Sequence of chain 1.B:
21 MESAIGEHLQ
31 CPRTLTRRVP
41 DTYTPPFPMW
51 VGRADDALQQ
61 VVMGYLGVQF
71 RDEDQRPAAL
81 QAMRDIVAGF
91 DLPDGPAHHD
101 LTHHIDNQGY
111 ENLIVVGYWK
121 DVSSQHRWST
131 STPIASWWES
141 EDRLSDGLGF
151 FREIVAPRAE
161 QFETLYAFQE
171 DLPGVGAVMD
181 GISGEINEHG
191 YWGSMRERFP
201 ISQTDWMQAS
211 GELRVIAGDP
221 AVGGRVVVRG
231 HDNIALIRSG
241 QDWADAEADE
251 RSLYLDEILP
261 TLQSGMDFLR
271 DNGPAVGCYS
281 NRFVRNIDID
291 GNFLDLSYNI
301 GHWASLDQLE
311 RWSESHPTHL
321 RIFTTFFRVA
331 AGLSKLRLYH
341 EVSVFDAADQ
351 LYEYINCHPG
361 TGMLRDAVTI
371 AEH

A protein and the small-molecule ligand that binds it are described below.
Small molecule (SMILES): CCC/C=N\O

Binding-site contacts:
Ligand atom C4 contacts residue TYR339 of chain 1.B at 4.4 Å (hydrophobic).
Ligand atom C2 contacts residue HIS340 of chain 1.B at 3.8 Å.
Ligand atom C1 contacts residue HIS340 of chain 1.B at 4.0 Å.
Ligand atom O1 contacts residue HEM1 of chain 1.G at 3.1 Å (h-bond).
Ligand atom N1 contacts residue HEM1 of chain 1.G at 2.2 Å.
Ligand atom C4 contacts residue MET49 of chain 1.B at 3.6 Å (hydrophobic).
Ligand atom O1 contacts residue ILE237 of chain 1.B at 4.2 Å.
Ligand atom C3 contacts residue HIS340 of chain 1.B at 4.3 Å.
Ligand atom C2 contacts residue SER239 of chain 1.B at 4.0 Å.
Ligand atom O1 contacts residue HIS340 of chain 1.B at 2.6 Å (h-bond).
Ligand atom C1 contacts residue HEM1 of chain 1.G at 3.0 Å.
Ligand atom C3 contacts residue TYR339 of chain 1.B at 4.2 Å (hydrophobic).
Ligand atom C1 contacts residue SER239 of chain 1.B at 4.0 Å.
Ligand atom N1 contacts residue HIS319 of chain 1.B at 4.3 Å.
Ligand atom C3 contacts residue MET49 of chain 1.B at 4.2 Å (hydrophobic).
Ligand atom C2 contacts residue HEM1 of chain 1.G at 4.5 Å.
Ligand atom O1 contacts residue SER239 of chain 1.B at 2.7 Å (h-bond).
Ligand atom C4 contacts residue LEU338 of chain 1.B at 4.1 Å (hydrophobic).
Ligand atom C2 contacts residue TYR339 of chain 1.B at 3.7 Å (hydrophobic).
Ligand atom N1 contacts residue HIS340 of chain 1.B at 3.5 Å (h-bond).
Ligand atom N1 contacts residue SER239 of chain 1.B at 3.5 Å (h-bond).
Ligand atom C3 contacts residue LEU165 of chain 1.B at 4.1 Å (hydrophobic).